Binding-site contacts:
Ligand atom C15 contacts residue ARG224 of chain 4.A at 3.3 Å.
Ligand atom C13 contacts residue ARG224 of chain 4.A at 4.1 Å.
Ligand atom C1 contacts residue ARG224 of chain 4.A at 3.8 Å.
Ligand atom N1 contacts residue ARG224 of chain 4.A at 4.2 Å.
Ligand atom C3 contacts residue ARG98 of chain 4.A at 3.2 Å.
Ligand atom C14 contacts residue ARG224 of chain 4.A at 4.5 Å.
Ligand atom C3 contacts residue TRP117 of chain 4.A at 3.5 Å (hydrophobic).
Ligand atom S1 contacts residue ARG98 of chain 4.A at 4.4 Å.
Ligand atom O1S contacts residue ARG98 of chain 4.A at 3.6 Å.
Ligand atom C16 contacts residue ARG224 of chain 4.A at 4.0 Å.
Ligand atom C2 contacts residue ARG224 of chain 4.A at 3.8 Å.
Ligand atom O1S contacts residue ASP228 of chain 4.A at 3.6 Å.
Ligand atom C15 contacts residue TRP117 of chain 4.A at 4.2 Å (hydrophobic).
Ligand atom N1 contacts residue ARG98 of chain 4.A at 4.3 Å.
Ligand atom C1 contacts residue ARG98 of chain 4.A at 3.2 Å.
Ligand atom C3 contacts residue ARG224 of chain 4.A at 3.5 Å.
Ligand atom O3S contacts residue THR226 of chain 4.A at 4.0 Å.
Ligand atom N1 contacts residue TRP117 of chain 4.A at 4.1 Å.
Ligand atom O1S contacts residue THR226 of chain 4.A at 4.3 Å.
Ligand atom C2 contacts residue ARG98 of chain 4.A at 3.4 Å.
Ligand atom C16 contacts residue TRP117 of chain 4.A at 3.7 Å (hydrophobic).

A small-molecule ligand and the protein it binds are described below.
Small molecule (SMILES): CCCCCCCCCCCC[N+](C)(C)CCCS(=O)(=O)O

Sequence of chain 4.A:
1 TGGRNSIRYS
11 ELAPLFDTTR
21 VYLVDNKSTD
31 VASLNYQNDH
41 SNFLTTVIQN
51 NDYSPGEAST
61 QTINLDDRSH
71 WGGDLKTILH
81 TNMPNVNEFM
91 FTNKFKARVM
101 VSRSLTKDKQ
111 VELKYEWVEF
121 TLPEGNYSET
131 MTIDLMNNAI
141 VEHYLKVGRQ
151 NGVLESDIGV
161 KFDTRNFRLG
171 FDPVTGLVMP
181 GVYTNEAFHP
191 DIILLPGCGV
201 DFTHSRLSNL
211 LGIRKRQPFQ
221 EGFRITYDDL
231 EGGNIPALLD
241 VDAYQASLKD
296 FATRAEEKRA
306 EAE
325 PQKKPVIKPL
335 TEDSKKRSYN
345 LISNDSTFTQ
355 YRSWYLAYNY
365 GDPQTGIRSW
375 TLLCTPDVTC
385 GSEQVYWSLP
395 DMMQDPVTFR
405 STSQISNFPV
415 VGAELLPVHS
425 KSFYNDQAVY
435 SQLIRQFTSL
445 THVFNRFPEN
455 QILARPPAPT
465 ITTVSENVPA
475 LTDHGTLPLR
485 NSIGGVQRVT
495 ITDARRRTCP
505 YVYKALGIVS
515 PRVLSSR